Binding-site contacts:
Ligand atom C1 contacts residue ILE211 of chain 20.K at 4.2 Å (hydrophobic).
Ligand atom N2 contacts residue ASN212 of chain 20.K at 2.9 Å (h-bond).
Ligand atom O7 contacts residue ASN212 of chain 20.K at 4.1 Å.
Ligand atom C1 contacts residue ASN212 of chain 20.K at 1.4 Å.
Ligand atom N2 contacts residue ILE211 of chain 20.K at 4.0 Å.
Ligand atom C3 contacts residue ASN212 of chain 20.K at 3.8 Å.
Ligand atom C4 contacts residue ASN212 of chain 20.K at 4.2 Å.
Ligand atom C5 contacts residue ASN212 of chain 20.K at 3.7 Å.
Ligand atom C2 contacts residue ASN212 of chain 20.K at 2.5 Å.
Ligand atom O5 contacts residue ASN212 of chain 20.K at 2.4 Å (h-bond).
Ligand atom C7 contacts residue ASN212 of chain 20.K at 3.7 Å.

A small-molecule ligand and the protein it binds are described below.
Small molecule (SMILES): CC(=O)N[C@@H]1[C@@H](O)[C@H](O)[C@@H](CO)O[C@H]1O

Sequence of chain 20.K:
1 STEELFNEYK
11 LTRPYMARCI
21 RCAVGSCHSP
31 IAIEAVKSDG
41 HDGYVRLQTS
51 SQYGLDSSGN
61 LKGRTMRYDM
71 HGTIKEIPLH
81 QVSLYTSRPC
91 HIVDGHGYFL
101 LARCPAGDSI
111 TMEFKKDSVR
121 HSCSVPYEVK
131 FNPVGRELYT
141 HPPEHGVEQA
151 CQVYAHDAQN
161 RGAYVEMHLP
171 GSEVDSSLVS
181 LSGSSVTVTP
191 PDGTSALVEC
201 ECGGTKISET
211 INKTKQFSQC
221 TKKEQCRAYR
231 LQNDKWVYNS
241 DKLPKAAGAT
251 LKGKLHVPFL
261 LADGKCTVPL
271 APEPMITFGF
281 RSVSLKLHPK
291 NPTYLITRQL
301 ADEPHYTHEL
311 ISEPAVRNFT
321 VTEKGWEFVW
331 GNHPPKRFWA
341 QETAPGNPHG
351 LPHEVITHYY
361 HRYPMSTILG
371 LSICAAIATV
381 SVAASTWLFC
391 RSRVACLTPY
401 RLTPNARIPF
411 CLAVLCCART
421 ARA